A small-molecule ligand and the protein it binds are described below.
Small molecule (SMILES): CC(=O)N[C@H]1[C@H]([C@H](O)[C@H](O)CO)O[C@](O)(C(=O)O)C[C@@H]1O

Binding-site contacts:
Ligand atom O1B contacts residue ARG148 of chain 1.A at 2.8 Å (salt-bridge).
Ligand atom C6 contacts residue GLU68 of chain 1.A at 3.8 Å.
Ligand atom O8 contacts residue GLU68 of chain 1.A at 2.6 Å (salt-bridge).
Ligand atom O1A contacts residue ASN188 of chain 1.A at 2.8 Å (h-bond).
Ligand atom C9 contacts residue ARG71 of chain 1.A at 3.9 Å.
Ligand atom C1 contacts residue ARG148 of chain 1.A at 3.6 Å.
Ligand atom O7 contacts residue ARG71 of chain 1.A at 3.5 Å (salt-bridge).
Ligand atom O1A contacts residue ARG148 of chain 1.A at 2.9 Å (salt-bridge).
Ligand atom O9 contacts residue GLU68 of chain 1.A at 2.7 Å (salt-bridge).
Ligand atom C2 contacts residue PHE171 of chain 1.A at 4.1 Å (hydrophobic).
Ligand atom O1B contacts residue PHE171 of chain 1.A at 3.3 Å.
Ligand atom C9 contacts residue GLU68 of chain 1.A at 3.6 Å.
Ligand atom O9 contacts residue ARG71 of chain 1.A at 3.6 Å.
Ligand atom C3 contacts residue PHE171 of chain 1.A at 3.6 Å (hydrophobic).
Ligand atom C7 contacts residue GLU68 of chain 1.A at 3.5 Å.
Ligand atom C1 contacts residue PHE171 of chain 1.A at 3.4 Å (hydrophobic).
Ligand atom C11 contacts residue GLN215 of chain 1.A at 3.3 Å.
Ligand atom C7 contacts residue ASP50 of chain 1.A at 3.7 Å.
Ligand atom O2 contacts residue ARG128 of chain 1.A at 2.9 Å (salt-bridge).
Ligand atom O1A contacts residue ARG128 of chain 1.A at 3.2 Å (salt-bridge).
Ligand atom C1 contacts residue PRO150 of chain 1.A at 4.1 Å (hydrophobic).
Ligand atom C11 contacts residue GLY67 of chain 1.A at 3.7 Å.
Ligand atom C10 contacts residue ASP50 of chain 1.A at 3.8 Å.
Ligand atom C2 contacts residue ASN188 of chain 1.A at 3.8 Å.
Ligand atom C8 contacts residue GLU68 of chain 1.A at 3.5 Å.
Ligand atom C1 contacts residue ASN188 of chain 1.A at 3.9 Å.
Ligand atom C11 contacts residue LEU66 of chain 1.A at 3.5 Å (hydrophobic).
Ligand atom O4 contacts residue VAL11 of chain 1.A at 3.6 Å.
Ligand atom O4 contacts residue ALA12 of chain 1.A at 3.9 Å.
Ligand atom O8 contacts residue ARG128 of chain 1.A at 3.5 Å (salt-bridge).
Ligand atom O1A contacts residue PHE171 of chain 1.A at 3.5 Å.
Ligand atom C9 contacts residue ALA152 of chain 1.A at 3.8 Å (hydrophobic).
Ligand atom O2 contacts residue ASN188 of chain 1.A at 2.7 Å (h-bond).
Ligand atom O10 contacts residue ASP50 of chain 1.A at 3.5 Å.
Ligand atom C1 contacts residue ARG128 of chain 1.A at 3.9 Å.
Ligand atom C3 contacts residue VAL11 of chain 1.A at 4.0 Å (hydrophobic).
Ligand atom O10 contacts residue VAL11 of chain 1.A at 3.2 Å.
Ligand atom O7 contacts residue ASP50 of chain 1.A at 2.8 Å (salt-bridge).
Ligand atom O1B contacts residue PRO150 of chain 1.A at 3.7 Å.
Ligand atom O9 contacts residue ASP50 of chain 1.A at 4.1 Å.

Sequence of chain 1.A:
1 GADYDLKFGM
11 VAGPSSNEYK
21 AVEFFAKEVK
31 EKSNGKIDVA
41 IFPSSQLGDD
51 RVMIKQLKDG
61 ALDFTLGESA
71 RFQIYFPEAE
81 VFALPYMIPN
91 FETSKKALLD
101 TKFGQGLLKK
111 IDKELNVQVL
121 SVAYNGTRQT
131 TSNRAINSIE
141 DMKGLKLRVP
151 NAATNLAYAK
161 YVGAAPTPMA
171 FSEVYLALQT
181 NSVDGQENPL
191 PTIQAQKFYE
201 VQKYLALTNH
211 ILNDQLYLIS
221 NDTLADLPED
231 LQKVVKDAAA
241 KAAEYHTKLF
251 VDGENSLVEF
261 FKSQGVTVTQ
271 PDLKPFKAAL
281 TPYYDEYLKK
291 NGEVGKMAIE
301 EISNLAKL